Sequence of chain 1.W:
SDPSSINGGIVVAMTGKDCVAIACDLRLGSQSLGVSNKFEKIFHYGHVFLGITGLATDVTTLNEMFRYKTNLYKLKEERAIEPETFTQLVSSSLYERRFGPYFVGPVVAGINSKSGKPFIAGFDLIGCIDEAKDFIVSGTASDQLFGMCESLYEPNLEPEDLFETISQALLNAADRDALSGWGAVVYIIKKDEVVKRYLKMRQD

Sequence of chain 1.V:
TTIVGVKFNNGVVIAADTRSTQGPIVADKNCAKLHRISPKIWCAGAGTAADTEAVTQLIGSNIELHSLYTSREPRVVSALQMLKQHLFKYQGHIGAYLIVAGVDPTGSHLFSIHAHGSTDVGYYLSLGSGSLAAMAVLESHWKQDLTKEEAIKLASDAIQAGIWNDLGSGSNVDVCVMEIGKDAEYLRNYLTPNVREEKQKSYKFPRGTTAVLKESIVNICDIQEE

Sequence of chain 1.L:
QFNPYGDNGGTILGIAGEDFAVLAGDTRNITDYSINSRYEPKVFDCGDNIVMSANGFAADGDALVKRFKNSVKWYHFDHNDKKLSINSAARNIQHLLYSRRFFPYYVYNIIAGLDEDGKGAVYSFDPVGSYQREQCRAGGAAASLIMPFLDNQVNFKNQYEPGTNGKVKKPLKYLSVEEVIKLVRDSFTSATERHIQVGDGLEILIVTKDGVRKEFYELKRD

The protein below binds the small molecule below.
Small molecule (SMILES): COc1ccc(C[C@H](NC(=O)[C@H](C)NC(=O)CN2CCOCC2)C(=O)N[C@@H](Cc2ccccc2)[C@@H](O)[C@H](C)CO)cc1

Binding-site contacts:
Ligand atom C6 contacts residue THR1 of chain 1.V at 3.7 Å.
Ligand atom C11 contacts residue THR1 of chain 1.V at 2.5 Å.
Ligand atom C2 contacts residue THR52 of chain 1.V at 3.6 Å.
Ligand atom C8 contacts residue THR1 of chain 1.V at 2.4 Å.
Ligand atom C4 contacts residue ALA49 of chain 1.V at 3.4 Å (hydrophobic).
Ligand atom O13 contacts residue THR1 of chain 1.V at 3.2 Å (h-bond).
Ligand atom O21 contacts residue GLY47 of chain 1.V at 3.0 Å (h-bond).
Ligand atom O49 contacts residue THR21 of chain 1.V at 3.1 Å (h-bond).
Ligand atom C3 contacts residue CYS31 of chain 1.V at 3.2 Å (hydrophobic).
Ligand atom C23 contacts residue GLY47 of chain 1.V at 3.5 Å.
Ligand atom O37 contacts residue GLN22 of chain 1.V at 3.3 Å.
Ligand atom C36 contacts residue ILE127 of chain 1.W at 3.6 Å (hydrophobic).
Ligand atom O21 contacts residue THR1 of chain 1.V at 2.4 Å (h-bond).
Ligand atom C10 contacts residue THR1 of chain 1.V at 1.5 Å.
Ligand atom C4 contacts residue CYS31 of chain 1.V at 3.1 Å (hydrophobic).
Ligand atom N28 contacts residue ASP125 of chain 1.W at 3.2 Å (salt-bridge).
Ligand atom C24 contacts residue GLY47 of chain 1.V at 3.4 Å.
Ligand atom O13 contacts residue THR21 of chain 1.V at 3.2 Å (h-bond).
Ligand atom N22 contacts residue GLY47 of chain 1.V at 2.9 Å (h-bond).
Ligand atom C7 contacts residue THR1 of chain 1.V at 2.7 Å.
Ligand atom C27 contacts residue THR21 of chain 1.V at 3.6 Å.
Ligand atom O49 contacts residue SER20 of chain 1.V at 3.2 Å.
Ligand atom C35 contacts residue THR48 of chain 1.V at 3.4 Å.
Ligand atom O21 contacts residue ALA46 of chain 1.V at 3.6 Å.
Ligand atom C12 contacts residue MES1 of chain 1.SA at 3.3 Å.
Ligand atom N25 contacts residue THR21 of chain 1.V at 2.9 Å (h-bond).
Ligand atom C3 contacts residue ALA49 of chain 1.V at 3.5 Å (hydrophobic).
Ligand atom N22 contacts residue THR1 of chain 1.V at 3.7 Å.
Ligand atom C10 contacts residue GLY168 of chain 1.V at 3.5 Å.
Ligand atom C12 contacts residue THR1 of chain 1.V at 2.5 Å.
Ligand atom C9 contacts residue THR1 of chain 1.V at 1.4 Å.
Ligand atom C4 contacts residue SER20 of chain 1.V at 3.7 Å.
Ligand atom O39 contacts residue ALA49 of chain 1.V at 3.1 Å (h-bond).
Ligand atom C11 contacts residue ARG19 of chain 1.V at 3.3 Å.
Ligand atom C1 contacts residue GLY45 of chain 1.V at 3.6 Å.
Ligand atom C11 contacts residue GLY168 of chain 1.V at 3.1 Å.
Ligand atom O21 contacts residue MES1 of chain 1.SA at 3.1 Å (h-bond).
Ligand atom C7 contacts residue GLY47 of chain 1.V at 3.6 Å.
Ligand atom C5 contacts residue ALA49 of chain 1.V at 3.6 Å (hydrophobic).
Ligand atom C48 contacts residue GLY47 of chain 1.V at 3.4 Å.